Sequence of chain 1.E:
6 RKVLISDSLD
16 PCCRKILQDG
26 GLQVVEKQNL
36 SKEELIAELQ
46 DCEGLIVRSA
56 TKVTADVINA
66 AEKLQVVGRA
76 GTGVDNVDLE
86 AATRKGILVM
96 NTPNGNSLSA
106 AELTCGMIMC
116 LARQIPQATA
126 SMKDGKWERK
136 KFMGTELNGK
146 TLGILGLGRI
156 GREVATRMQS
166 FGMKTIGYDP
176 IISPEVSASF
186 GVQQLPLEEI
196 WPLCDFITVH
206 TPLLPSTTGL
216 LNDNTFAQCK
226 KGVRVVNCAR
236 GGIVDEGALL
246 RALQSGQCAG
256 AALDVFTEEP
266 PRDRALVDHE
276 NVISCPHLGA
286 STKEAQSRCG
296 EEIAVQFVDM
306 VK

The protein below binds the small molecule below.
Small molecule (SMILES): Cn1c(C(=O)NC2(c3ccc([C@H](C(=O)O)c4cccnc4)cc3)COC2)cc2c(Cl)c(Cl)ccc21

Binding-site contacts:
Ligand atom C4 contacts residue PRO175 of chain 1.E at 3.5 Å (hydrophobic).
Ligand atom C8 contacts residue ASP174 of chain 1.E at 3.7 Å.
Ligand atom C contacts residue SER211 of chain 1.E at 3.6 Å.
Ligand atom O contacts residue PRO207 of chain 1.E at 3.8 Å.
Ligand atom C6 contacts residue ASP174 of chain 1.E at 3.8 Å.
Ligand atom C16 contacts residue HIS205 of chain 1.E at 3.6 Å.
Ligand atom N2 contacts residue ARG235 of chain 1.E at 3.4 Å (salt-bridge).
Ligand atom CL contacts residue GLY151 of chain 1.E at 3.8 Å.
Ligand atom O1 contacts residue ILE176 of chain 1.E at 3.6 Å.
Ligand atom C contacts residue PRO175 of chain 1.E at 3.8 Å (hydrophobic).
Ligand atom C22 contacts residue THR206 of chain 1.E at 3.3 Å.
Ligand atom O2 contacts residue ILE155 of chain 1.E at 3.2 Å (h-bond).
Ligand atom C23 contacts residue THR206 of chain 1.E at 3.7 Å.
Ligand atom C3 contacts residue THR206 of chain 1.E at 3.5 Å.
Ligand atom C7 contacts residue ASP174 of chain 1.E at 3.4 Å.
Ligand atom C4 contacts residue THR206 of chain 1.E at 3.6 Å.
Ligand atom CL contacts residue THR206 of chain 1.E at 3.1 Å.
Ligand atom C2 contacts residue THR212 of chain 1.E at 3.5 Å.
Ligand atom C7 contacts residue THR206 of chain 1.E at 3.6 Å.
Ligand atom C9 contacts residue ASP174 of chain 1.E at 3.6 Å.
Ligand atom C10 contacts residue ILE177 of chain 1.E at 3.7 Å (hydrophobic).
Ligand atom CL contacts residue TYR173 of chain 1.E at 3.6 Å.
Ligand atom C19 contacts residue ARG154 of chain 1.E at 3.8 Å.
Ligand atom C25 contacts residue LEU209 of chain 1.E at 3.9 Å (hydrophobic).
Ligand atom C5 contacts residue PRO175 of chain 1.E at 3.7 Å (hydrophobic).
Ligand atom C10 contacts residue ASP174 of chain 1.E at 3.5 Å.
Ligand atom N2 contacts residue THR206 of chain 1.E at 3.8 Å.
Ligand atom C12 contacts residue GLY153 of chain 1.E at 3.9 Å.
Ligand atom N1 contacts residue ASP174 of chain 1.E at 2.8 Å (salt-bridge).
Ligand atom C1 contacts residue THR212 of chain 1.E at 3.4 Å.
Ligand atom C24 contacts residue ILE155 of chain 1.E at 3.9 Å (hydrophobic).
Ligand atom O2 contacts residue ARG154 of chain 1.E at 2.9 Å (salt-bridge).
Ligand atom C23 contacts residue HIS205 of chain 1.E at 3.3 Å.
Ligand atom C24 contacts residue HIS205 of chain 1.E at 3.3 Å.
Ligand atom C contacts residue THR212 of chain 1.E at 3.8 Å.
Ligand atom O2 contacts residue GLY153 of chain 1.E at 3.6 Å.
Ligand atom C3 contacts residue PRO175 of chain 1.E at 3.5 Å (hydrophobic).
Ligand atom O3 contacts residue ARG154 of chain 1.E at 3.7 Å.
Ligand atom CL1 contacts residue LEU215 of chain 1.E at 3.3 Å.
Ligand atom C1 contacts residue SER211 of chain 1.E at 3.8 Å.